Sequence of chain 1.B:
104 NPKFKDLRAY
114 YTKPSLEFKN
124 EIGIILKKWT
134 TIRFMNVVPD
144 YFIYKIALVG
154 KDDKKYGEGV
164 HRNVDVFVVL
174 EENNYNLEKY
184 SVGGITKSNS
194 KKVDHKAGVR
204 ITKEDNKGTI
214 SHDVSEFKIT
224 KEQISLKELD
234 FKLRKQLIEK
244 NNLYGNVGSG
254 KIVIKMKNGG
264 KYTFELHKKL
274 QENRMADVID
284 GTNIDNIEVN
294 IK

The small molecule below binds the protein below.
Small molecule (SMILES): CC(=O)N[C@@H]1[C@@H](O[C@@H]2O[C@@H](C)[C@@H](O)[C@@H](O)[C@@H]2O)[C@H](O[C@@H]2O[C@H](CO)[C@H](O)[C@H](O[C@]3(C(=O)O)C[C@H](O)[C@@H](NC(C)=O)[C@H]([C@H](O)[C@H](O)CO)O3)[C@H]2O)[C@@H](CO)O[C@@H]1O

Binding-site contacts:
Ligand atom O5 contacts residue GLN274 of chain 1.B at 3.7 Å.
Ligand atom O1B contacts residue LYS264 of chain 1.B at 3.0 Å (salt-bridge).
Ligand atom O8 contacts residue TYR265 of chain 1.B at 3.5 Å.
Ligand atom O3 contacts residue GLU268 of chain 1.B at 2.6 Å (salt-bridge).
Ligand atom C1 contacts residue ASN276 of chain 1.B at 3.7 Å.
Ligand atom O9 contacts residue ARG277 of chain 1.B at 2.9 Å (salt-bridge).
Ligand atom O3 contacts residue LYS271 of chain 1.B at 2.9 Å (salt-bridge).
Ligand atom O6 contacts residue ASN276 of chain 1.B at 3.8 Å.
Ligand atom O9 contacts residue LEU229 of chain 1.B at 3.5 Å.
Ligand atom O3 contacts residue GLN274 of chain 1.B at 3.1 Å (h-bond).
Ligand atom C3 contacts residue GLN274 of chain 1.B at 3.7 Å.
Ligand atom C6 contacts residue GLU268 of chain 1.B at 3.2 Å.
Ligand atom O6 contacts residue ARG277 of chain 1.B at 3.5 Å (salt-bridge).
Ligand atom O2 contacts residue GLN274 of chain 1.B at 3.0 Å (h-bond).
Ligand atom N5 contacts residue LYS264 of chain 1.B at 2.8 Å (salt-bridge).
Ligand atom O6 contacts residue GLN274 of chain 1.B at 2.9 Å (h-bond).
Ligand atom C1 contacts residue THR266 of chain 1.B at 3.5 Å.
Ligand atom C3 contacts residue LYS271 of chain 1.B at 3.8 Å.
Ligand atom C11 contacts residue TYR265 of chain 1.B at 3.5 Å (hydrophobic).
Ligand atom C10 contacts residue LYS264 of chain 1.B at 3.8 Å.
Ligand atom C3 contacts residue GLU268 of chain 1.B at 3.3 Å.
Ligand atom O7 contacts residue GLN274 of chain 1.B at 3.4 Å.
Ligand atom O1A contacts residue ARG277 of chain 1.B at 3.6 Å (salt-bridge).
Ligand atom O5 contacts residue ASN276 of chain 1.B at 3.0 Å (h-bond).
Ligand atom O8 contacts residue ARG277 of chain 1.B at 2.8 Å (salt-bridge).
Ligand atom C5 contacts residue LYS264 of chain 1.B at 3.4 Å.
Ligand atom O1A contacts residue TYR265 of chain 1.B at 3.4 Å.
Ligand atom O2 contacts residue LYS271 of chain 1.B at 3.1 Å (salt-bridge).
Ligand atom C2 contacts residue LYS271 of chain 1.B at 3.8 Å.
Ligand atom O1B contacts residue THR266 of chain 1.B at 2.8 Å (h-bond).
Ligand atom C9 contacts residue ASP280 of chain 1.B at 3.4 Å.
Ligand atom C5 contacts residue ARG277 of chain 1.B at 3.7 Å.
Ligand atom O1A contacts residue THR266 of chain 1.B at 2.7 Å (h-bond).
Ligand atom C6 contacts residue ARG277 of chain 1.B at 3.9 Å.
Ligand atom O6 contacts residue GLU268 of chain 1.B at 2.7 Å (salt-bridge).
Ligand atom C2 contacts residue GLN274 of chain 1.B at 3.8 Å.
Ligand atom C7 contacts residue TYR265 of chain 1.B at 3.7 Å (hydrophobic).
Ligand atom O9 contacts residue ASP280 of chain 1.B at 2.7 Å (salt-bridge).
Ligand atom C6 contacts residue LYS264 of chain 1.B at 3.5 Å.
Ligand atom C4 contacts residue LYS264 of chain 1.B at 3.4 Å.